Binding-site contacts:
Ligand atom C7 contacts residue LEU13 of chain 3.A at 3.6 Å (hydrophobic).
Ligand atom C3 contacts residue LEU16 of chain 3.A at 4.3 Å (hydrophobic).
Ligand atom C6 contacts residue VAL18 of chain 1.D at 4.4 Å (hydrophobic).
Ligand atom O1 contacts residue LEU13 of chain 1.C at 3.2 Å.
Ligand atom C5 contacts residue GLN4 of chain 3.B at 3.1 Å.
Ligand atom C5 contacts residue LEU17 of chain 1.D at 4.1 Å (hydrophobic).
Ligand atom C6 contacts residue LEU6 of chain 3.B at 4.5 Å (hydrophobic).
Ligand atom C4 contacts residue VAL2 of chain 3.B at 3.1 Å (hydrophobic).
Ligand atom C7 contacts residue LEU16 of chain 3.A at 4.0 Å (hydrophobic).
Ligand atom C7 contacts residue CYS11 of chain 3.A at 4.1 Å (hydrophobic).
Ligand atom C7 contacts residue VAL2 of chain 3.B at 4.5 Å (hydrophobic).
Ligand atom C4 contacts residue LEU6 of chain 3.B at 4.0 Å (hydrophobic).
Ligand atom C5 contacts residue VAL2 of chain 3.B at 3.3 Å (hydrophobic).
Ligand atom C6 contacts residue VAL2 of chain 3.B at 4.3 Å (hydrophobic).
Ligand atom C7 contacts residue SER12 of chain 3.A at 3.6 Å.
Ligand atom O1 contacts residue VAL18 of chain 1.D at 4.2 Å.
Ligand atom C5 contacts residue LEU6 of chain 3.B at 4.1 Å (hydrophobic).
Ligand atom C6 contacts residue LEU17 of chain 1.D at 3.5 Å (hydrophobic).
Ligand atom C1 contacts residue LEU13 of chain 1.C at 4.3 Å (hydrophobic).
Ligand atom C3 contacts residue LEU6 of chain 3.B at 4.3 Å (hydrophobic).
Ligand atom C3 contacts residue VAL2 of chain 3.B at 3.9 Å (hydrophobic).
Ligand atom C6 contacts residue GLN4 of chain 3.B at 3.4 Å.
Ligand atom C4 contacts residue GLN4 of chain 3.B at 4.3 Å.
Ligand atom C2 contacts residue LEU16 of chain 3.A at 4.1 Å (hydrophobic).
Ligand atom C2 contacts residue VAL18 of chain 3.B at 4.2 Å (hydrophobic).
Ligand atom O1 contacts residue VAL18 of chain 3.B at 4.4 Å.

Sequence of chain 3.A:
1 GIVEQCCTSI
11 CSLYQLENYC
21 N

Sequence of chain 3.B:
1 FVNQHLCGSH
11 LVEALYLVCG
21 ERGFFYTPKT

The protein below binds the small molecule below.
Small molecule (SMILES): Cc1cccc(O)c1

Sequence of chain 1.D:
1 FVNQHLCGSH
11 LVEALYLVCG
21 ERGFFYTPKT

Sequence of chain 1.C:
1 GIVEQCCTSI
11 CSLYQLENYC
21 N